Sequence of chain 1.C:
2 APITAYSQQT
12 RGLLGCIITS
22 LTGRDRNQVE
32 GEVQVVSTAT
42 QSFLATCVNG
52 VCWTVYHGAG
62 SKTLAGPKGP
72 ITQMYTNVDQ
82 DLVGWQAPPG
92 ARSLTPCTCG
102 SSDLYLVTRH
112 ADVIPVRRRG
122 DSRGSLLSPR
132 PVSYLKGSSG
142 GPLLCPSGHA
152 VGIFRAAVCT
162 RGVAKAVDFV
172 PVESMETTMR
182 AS

This small molecule binds to this protein.
Small molecule (SMILES): COc1ccc2c(O[C@H]3C[C@H]4C(=O)N(C)CCCC/C=C\[C@@H]5C[C@@]5(C(=O)NS(=O)(=O)C5(C)CC5)NC(=O)N4C3)cc(-c3nc(C(C)C)cs3)nc2c1F

Binding-site contacts:
Ligand atom O11 contacts residue ARG156 of chain 1.C at 2.9 Å (salt-bridge).
Ligand atom O50 contacts residue LYS137 of chain 1.C at 3.2 Å.
Ligand atom O49 contacts residue PHE44 of chain 1.C at 3.6 Å.
Ligand atom F13 contacts residue ASP80 of chain 1.C at 3.6 Å.
Ligand atom C26 contacts residue ARG156 of chain 1.C at 3.5 Å.
Ligand atom C12 contacts residue ASP80 of chain 1.C at 3.2 Å.
Ligand atom O46 contacts residue SER139 of chain 1.C at 3.3 Å (h-bond).
Ligand atom O30 contacts residue ALA158 of chain 1.C at 3.5 Å (h-bond).
Ligand atom C36 contacts residue ALA158 of chain 1.C at 3.7 Å (hydrophobic).
Ligand atom C51 contacts residue HIS58 of chain 1.C at 3.7 Å.
Ligand atom O49 contacts residue SER140 of chain 1.C at 2.4 Å (h-bond).
Ligand atom O39 contacts residue LYS137 of chain 1.C at 3.4 Å (salt-bridge).
Ligand atom O46 contacts residue GLY138 of chain 1.C at 3.3 Å (h-bond).
Ligand atom C36 contacts residue VAL133 of chain 1.C at 3.4 Å (hydrophobic).
Ligand atom C35 contacts residue VAL133 of chain 1.C at 3.4 Å (hydrophobic).
Ligand atom C44 contacts residue SER140 of chain 1.C at 3.2 Å.
Ligand atom N40 contacts residue ARG156 of chain 1.C at 2.9 Å (salt-bridge).
Ligand atom C18 contacts residue HIS58 of chain 1.C at 3.4 Å.
Ligand atom O49 contacts residue GLY138 of chain 1.C at 3.3 Å.
Ligand atom C52 contacts residue HIS58 of chain 1.C at 3.5 Å.
Ligand atom S17 contacts residue ASP82 of chain 1.C at 3.7 Å.
Ligand atom C41 contacts residue ARG156 of chain 1.C at 3.6 Å.
Ligand atom C19 contacts residue TYR57 of chain 1.C at 3.6 Å (hydrophobic).
Ligand atom C3 contacts residue ARG156 of chain 1.C at 3.6 Å.
Ligand atom C5 contacts residue ARG156 of chain 1.C at 3.4 Å.
Ligand atom C43 contacts residue PHE155 of chain 1.C at 3.2 Å (hydrophobic).
Ligand atom C48 contacts residue HIS58 of chain 1.C at 3.7 Å.
Ligand atom C26 contacts residue ALA157 of chain 1.C at 3.6 Å (hydrophobic).
Ligand atom N16 contacts residue HIS58 of chain 1.C at 3.5 Å.
Ligand atom C52 contacts residue SER140 of chain 1.C at 3.5 Å.
Ligand atom C52 contacts residue GLY59 of chain 1.C at 3.6 Å.
Ligand atom N40 contacts residue HIS58 of chain 1.C at 3.6 Å (h-bond).
Ligand atom C43 contacts residue ARG156 of chain 1.C at 3.5 Å.
Ligand atom N45 contacts residue HIS58 of chain 1.C at 3.4 Å (h-bond).
Ligand atom N45 contacts residue LYS137 of chain 1.C at 3.4 Å (salt-bridge).
Ligand atom C12 contacts residue ARG156 of chain 1.C at 3.3 Å.
Ligand atom N45 contacts residue SER140 of chain 1.C at 3.2 Å (h-bond).
Ligand atom O46 contacts residue SER140 of chain 1.C at 2.9 Å (h-bond).
Ligand atom S47 contacts residue SER140 of chain 1.C at 3.2 Å (h-bond).
Ligand atom O50 contacts residue GLY138 of chain 1.C at 3.3 Å (h-bond).